A protein and the small-molecule ligand that binds it are described below.
Small molecule (SMILES): COc1cccc2c1CCC[C@@H]2CCCN1CCN(C2CCCCC2)CC1

Binding-site contacts:
Ligand atom C17 contacts residue TYR153 of chain 1.B at 3.6 Å (hydrophobic).
Ligand atom C18 contacts residue ILE30 of chain 1.B at 3.9 Å (hydrophobic).
Ligand atom C13 contacts residue TYR156 of chain 1.B at 3.9 Å (hydrophobic).
Ligand atom C5 contacts residue VAL152 of chain 1.B at 3.8 Å (hydrophobic).
Ligand atom C19 contacts residue ILE30 of chain 1.B at 3.6 Å (hydrophobic).
Ligand atom C5 contacts residue TYR56 of chain 1.B at 3.7 Å (hydrophobic).
Ligand atom C14 contacts residue TYR156 of chain 1.B at 3.8 Å (hydrophobic).
Ligand atom C10 contacts residue LEU65 of chain 1.B at 3.6 Å (hydrophobic).
Ligand atom C16 contacts residue TYR153 of chain 1.B at 4.0 Å (hydrophobic).
Ligand atom N contacts residue ASP35 of chain 1.B at 4.0 Å.
Ligand atom C7 contacts residue TYR56 of chain 1.B at 3.6 Å (hydrophobic).
Ligand atom C11 contacts residue ASP35 of chain 1.B at 4.0 Å.
Ligand atom C15 contacts residue LEU117 of chain 1.B at 4.2 Å (hydrophobic).
Ligand atom C9 contacts residue MET34 of chain 1.B at 4.1 Å (hydrophobic).
Ligand atom C10 contacts residue TYR56 of chain 1.B at 3.6 Å (hydrophobic).
Ligand atom C12 contacts residue ASP35 of chain 1.B at 3.5 Å.
Ligand atom C10 contacts residue TYR153 of chain 1.B at 4.0 Å (hydrophobic).
Ligand atom C9 contacts residue TYR56 of chain 1.B at 3.8 Å (hydrophobic).
Ligand atom C13 contacts residue HIS27 of chain 1.B at 4.2 Å.
Ligand atom N1 contacts residue ASP35 of chain 1.B at 3.2 Å (salt-bridge).
Ligand atom C5 contacts residue PHE60 of chain 1.B at 3.9 Å (hydrophobic).
Ligand atom C6 contacts residue TYR56 of chain 1.B at 4.2 Å (hydrophobic).
Ligand atom C18 contacts residue ASP35 of chain 1.B at 3.4 Å.
Ligand atom C19 contacts residue TYR156 of chain 1.B at 3.9 Å (hydrophobic).
Ligand atom N contacts residue TYR56 of chain 1.B at 4.2 Å.
Ligand atom C16 contacts residue ILE120 of chain 1.B at 4.0 Å (hydrophobic).
Ligand atom C8 contacts residue VAL152 of chain 1.B at 4.0 Å (hydrophobic).
Ligand atom C16 contacts residue LEU117 of chain 1.B at 3.8 Å (hydrophobic).
Ligand atom C18 contacts residue TYR156 of chain 1.B at 3.5 Å (hydrophobic).
Ligand atom C10 contacts residue ASP35 of chain 1.B at 3.7 Å.
Ligand atom C15 contacts residue GLU79 of chain 1.B at 4.0 Å.
Ligand atom C11 contacts residue TYR153 of chain 1.B at 3.4 Å (hydrophobic).
Ligand atom C19 contacts residue ASP35 of chain 1.B at 3.3 Å.
Ligand atom C17 contacts residue ASP35 of chain 1.B at 3.6 Å.
Ligand atom C9 contacts residue VAL152 of chain 1.B at 4.0 Å (hydrophobic).
Ligand atom N contacts residue VAL152 of chain 1.B at 3.8 Å.
Ligand atom C4 contacts residue VAL152 of chain 1.B at 4.2 Å (hydrophobic).
Ligand atom C13 contacts residue ASP35 of chain 1.B at 3.2 Å.
Ligand atom C4 contacts residue PHE60 of chain 1.B at 3.9 Å (hydrophobic).
Ligand atom C12 contacts residue TYR153 of chain 1.B at 4.0 Å (hydrophobic).

Sequence of chain 1.B:
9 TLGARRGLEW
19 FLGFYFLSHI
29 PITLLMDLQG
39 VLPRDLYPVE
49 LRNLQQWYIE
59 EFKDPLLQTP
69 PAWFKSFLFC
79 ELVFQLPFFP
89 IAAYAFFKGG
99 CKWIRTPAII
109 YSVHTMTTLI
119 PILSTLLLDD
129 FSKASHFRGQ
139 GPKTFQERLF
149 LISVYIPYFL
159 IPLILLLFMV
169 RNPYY